Binding-site contacts:
Ligand atom CAP contacts residue PHE1297 of chain 1.A at 4.1 Å (hydrophobic).
Ligand atom CAU contacts residue PHE1297 of chain 1.A at 4.2 Å (hydrophobic).
Ligand atom CAC contacts residue TYR1293 of chain 1.A at 4.2 Å (hydrophobic).
Ligand atom CAR contacts residue LYS1294 of chain 1.A at 2.7 Å.
Ligand atom CAO contacts residue PHE1297 of chain 1.A at 4.2 Å (hydrophobic).
Ligand atom CBC contacts residue LYS1294 of chain 1.A at 4.1 Å.
Ligand atom CAQ contacts residue TRP1303 of chain 1.A at 4.2 Å (hydrophobic).
Ligand atom CBH contacts residue LYS1294 of chain 1.A at 4.2 Å.
Ligand atom CBG contacts residue PHE1297 of chain 1.A at 4.1 Å (hydrophobic).
Ligand atom CBE contacts residue PHE1297 of chain 1.A at 3.8 Å (hydrophobic).
Ligand atom CAT contacts residue LYS1294 of chain 1.A at 2.8 Å.

The small molecule below binds the protein below.
Small molecule (SMILES): CC(C)CCC[C@@H](C)[C@H]1CC[C@H]2[C@@H]3CC=C4C[C@@H](OC(=O)CCC(=O)O)CC[C@]4(C)[C@H]3CC[C@]12C

Sequence of chain 1.A:
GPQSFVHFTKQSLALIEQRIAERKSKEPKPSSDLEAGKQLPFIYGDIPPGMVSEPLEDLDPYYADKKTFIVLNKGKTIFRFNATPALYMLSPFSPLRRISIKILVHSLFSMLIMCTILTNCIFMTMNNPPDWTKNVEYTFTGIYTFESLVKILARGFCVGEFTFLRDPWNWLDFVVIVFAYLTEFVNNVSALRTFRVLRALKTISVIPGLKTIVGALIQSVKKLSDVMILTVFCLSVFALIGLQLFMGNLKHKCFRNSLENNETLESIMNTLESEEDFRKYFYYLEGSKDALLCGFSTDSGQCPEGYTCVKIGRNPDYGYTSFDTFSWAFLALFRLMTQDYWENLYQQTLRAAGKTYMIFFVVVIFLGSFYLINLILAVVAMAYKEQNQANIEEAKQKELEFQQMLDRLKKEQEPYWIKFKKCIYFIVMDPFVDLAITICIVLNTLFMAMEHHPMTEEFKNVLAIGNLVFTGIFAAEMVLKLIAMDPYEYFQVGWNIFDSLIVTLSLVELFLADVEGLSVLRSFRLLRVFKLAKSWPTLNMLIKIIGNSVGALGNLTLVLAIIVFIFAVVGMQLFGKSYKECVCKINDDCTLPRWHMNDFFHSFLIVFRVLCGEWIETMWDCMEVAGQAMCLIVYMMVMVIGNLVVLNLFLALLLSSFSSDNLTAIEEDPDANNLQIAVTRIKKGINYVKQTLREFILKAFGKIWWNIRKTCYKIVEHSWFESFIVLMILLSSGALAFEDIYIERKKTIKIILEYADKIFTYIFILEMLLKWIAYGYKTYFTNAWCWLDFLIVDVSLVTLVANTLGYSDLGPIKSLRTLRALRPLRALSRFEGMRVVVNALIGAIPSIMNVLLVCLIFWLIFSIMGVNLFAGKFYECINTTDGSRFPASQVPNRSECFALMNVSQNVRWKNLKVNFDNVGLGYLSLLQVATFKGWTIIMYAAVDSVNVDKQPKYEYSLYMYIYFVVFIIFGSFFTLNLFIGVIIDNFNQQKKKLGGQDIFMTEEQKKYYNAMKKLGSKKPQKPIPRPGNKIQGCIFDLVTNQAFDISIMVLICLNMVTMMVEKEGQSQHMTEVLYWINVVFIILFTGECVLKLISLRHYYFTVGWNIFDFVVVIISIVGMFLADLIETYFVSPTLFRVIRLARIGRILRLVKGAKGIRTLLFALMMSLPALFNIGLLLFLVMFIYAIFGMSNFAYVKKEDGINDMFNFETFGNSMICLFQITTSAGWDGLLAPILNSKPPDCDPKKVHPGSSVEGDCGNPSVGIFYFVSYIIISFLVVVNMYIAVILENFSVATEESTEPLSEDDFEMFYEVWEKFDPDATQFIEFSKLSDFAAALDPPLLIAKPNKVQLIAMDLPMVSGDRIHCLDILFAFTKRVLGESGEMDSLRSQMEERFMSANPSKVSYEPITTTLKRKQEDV